The small molecule below binds the protein below.
Small molecule (SMILES): CC(=O)N[C@@H]1[C@@H](O)[C@H](O)[C@@H](CO)O[C@H]1O

Binding-site contacts:
Ligand atom C5 contacts residue ASN236 of chain 1.B at 3.7 Å.
Ligand atom C2 contacts residue ASN236 of chain 1.B at 2.5 Å.
Ligand atom C8 contacts residue SER276 of chain 1.B at 3.1 Å.
Ligand atom C1 contacts residue THR238 of chain 1.B at 3.5 Å.
Ligand atom C3 contacts residue ASN236 of chain 1.B at 3.8 Å.
Ligand atom C7 contacts residue THR238 of chain 1.B at 4.3 Å.
Ligand atom C1 contacts residue ASN236 of chain 1.B at 1.4 Å.
Ligand atom O5 contacts residue ASN236 of chain 1.B at 2.4 Å (h-bond).
Ligand atom C8 contacts residue TRP95 of chain 1.B at 3.6 Å (hydrophobic).
Ligand atom C8 contacts residue THR238 of chain 1.B at 4.2 Å.
Ligand atom C2 contacts residue THR238 of chain 1.B at 4.4 Å.
Ligand atom C7 contacts residue SER276 of chain 1.B at 4.4 Å.
Ligand atom N2 contacts residue THR238 of chain 1.B at 3.6 Å.
Ligand atom O6 contacts residue ASN236 of chain 1.B at 4.3 Å.
Ligand atom C5 contacts residue THR238 of chain 1.B at 4.4 Å.
Ligand atom C4 contacts residue ASN236 of chain 1.B at 4.2 Å.
Ligand atom O5 contacts residue THR238 of chain 1.B at 4.0 Å.
Ligand atom C7 contacts residue ASN236 of chain 1.B at 4.0 Å.
Ligand atom N2 contacts residue ASN236 of chain 1.B at 2.9 Å (h-bond).

Sequence of chain 1.B:
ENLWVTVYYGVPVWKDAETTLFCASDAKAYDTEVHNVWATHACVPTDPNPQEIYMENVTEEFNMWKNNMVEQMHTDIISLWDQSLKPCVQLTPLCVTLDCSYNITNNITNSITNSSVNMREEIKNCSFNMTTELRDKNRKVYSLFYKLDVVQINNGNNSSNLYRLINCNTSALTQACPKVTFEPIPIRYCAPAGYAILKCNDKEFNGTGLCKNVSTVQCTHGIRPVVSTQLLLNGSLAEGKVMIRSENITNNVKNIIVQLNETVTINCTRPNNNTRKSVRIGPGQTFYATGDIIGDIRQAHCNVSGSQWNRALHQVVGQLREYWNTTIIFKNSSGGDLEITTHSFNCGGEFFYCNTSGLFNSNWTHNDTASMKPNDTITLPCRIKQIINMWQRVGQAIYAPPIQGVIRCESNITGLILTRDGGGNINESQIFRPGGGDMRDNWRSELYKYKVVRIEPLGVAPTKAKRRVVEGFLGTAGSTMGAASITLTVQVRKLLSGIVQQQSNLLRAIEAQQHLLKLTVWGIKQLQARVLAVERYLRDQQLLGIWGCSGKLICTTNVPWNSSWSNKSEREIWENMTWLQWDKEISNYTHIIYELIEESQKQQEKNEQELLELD